A small-molecule ligand and the protein it binds are described below.
Small molecule (SMILES): CC(C)[C@@H](C=O)NC(=O)[C@H](CC(N)=O)NC(=O)[C@@H]1CCCN1C(=O)[C@@H](NC(=O)[C@H](COP(=O)(O)O)NC(=O)[C@@H](NC(=O)[C@H](CO)NC(=O)[C@@H](N)CCCN=C(N)N)[C@@H](C)O)[C@@H](C)O

Binding-site contacts:
Ligand atom C contacts residue ASN234 of chain 2.A at 3.8 Å.
Ligand atom CG2 contacts residue ASN183 of chain 2.A at 3.1 Å.
Ligand atom OG contacts residue TRP238 of chain 2.A at 3.0 Å (h-bond).
Ligand atom NE contacts residue ARG68 of chain 2.A at 3.7 Å.
Ligand atom CB contacts residue GLU190 of chain 2.A at 3.7 Å.
Ligand atom CB contacts residue ASN183 of chain 2.A at 3.5 Å.
Ligand atom CB contacts residue ASN183 of chain 2.A at 3.7 Å.
Ligand atom P contacts residue LYS57 of chain 2.A at 3.8 Å.
Ligand atom C contacts residue LEU182 of chain 2.A at 3.8 Å (hydrophobic).
Ligand atom OG1 contacts residue ASN183 of chain 2.A at 3.4 Å (h-bond).
Ligand atom O contacts residue LYS57 of chain 2.A at 3.3 Å.
Ligand atom O3P contacts residue ARG137 of chain 2.A at 2.9 Å (salt-bridge).
Ligand atom CG2 contacts residue M1T1 of chain 2.C at 3.6 Å.
Ligand atom C contacts residue ASN183 of chain 2.A at 3.7 Å.
Ligand atom O contacts residue M1T1 of chain 2.C at 3.6 Å.
Ligand atom O contacts residue ASN234 of chain 2.A at 2.9 Å (h-bond).
Ligand atom N contacts residue LEU182 of chain 2.A at 3.7 Å.
Ligand atom N contacts residue ASN234 of chain 2.A at 3.0 Å (h-bond).
Ligand atom O3P contacts residue TYR138 of chain 2.A at 2.7 Å (h-bond).
Ligand atom O1P contacts residue ARG64 of chain 2.A at 3.0 Å (salt-bridge).
Ligand atom OG1 contacts residue LYS130 of chain 2.A at 3.6 Å.
Ligand atom ND2 contacts residue VAL54 of chain 2.A at 3.4 Å.
Ligand atom O contacts residue VAL186 of chain 2.A at 3.4 Å.
Ligand atom O3P contacts residue LYS57 of chain 2.A at 3.7 Å.
Ligand atom OD1 contacts residue ASN58 of chain 2.A at 2.9 Å (h-bond).
Ligand atom O contacts residue LEU182 of chain 2.A at 3.7 Å.
Ligand atom CA contacts residue ASN234 of chain 2.A at 3.7 Å.
Ligand atom CA contacts residue ASN183 of chain 2.A at 3.6 Å.
Ligand atom N contacts residue ASN183 of chain 2.A at 2.9 Å (h-bond).
Ligand atom CZ contacts residue ARG68 of chain 2.A at 3.8 Å.
Ligand atom O2P contacts residue ARG64 of chain 2.A at 3.0 Å (salt-bridge).
Ligand atom O1P contacts residue ARG137 of chain 2.A at 2.9 Å (salt-bridge).
Ligand atom OD1 contacts residue VAL54 of chain 2.A at 3.3 Å (h-bond).
Ligand atom CG2 contacts residue GLY179 of chain 2.A at 3.2 Å.
Ligand atom O2P contacts residue LYS57 of chain 2.A at 2.9 Å (salt-bridge).
Ligand atom OG contacts residue GLU190 of chain 2.A at 2.9 Å (salt-bridge).
Ligand atom N contacts residue GLU190 of chain 2.A at 3.4 Å (salt-bridge).
Ligand atom CG1 contacts residue M1T1 of chain 2.C at 3.2 Å.
Ligand atom CD contacts residue LEU230 of chain 2.A at 3.8 Å (hydrophobic).
Ligand atom ND2 contacts residue LYS57 of chain 2.A at 3.8 Å.

Sequence of chain 2.A:
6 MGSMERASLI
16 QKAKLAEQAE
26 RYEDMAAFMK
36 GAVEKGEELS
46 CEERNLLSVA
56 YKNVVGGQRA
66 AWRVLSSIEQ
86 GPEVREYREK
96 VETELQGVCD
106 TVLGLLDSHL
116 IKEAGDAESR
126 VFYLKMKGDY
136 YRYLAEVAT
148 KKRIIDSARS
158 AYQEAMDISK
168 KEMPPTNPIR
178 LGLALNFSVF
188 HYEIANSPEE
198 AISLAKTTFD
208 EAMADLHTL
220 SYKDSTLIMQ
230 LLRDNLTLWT